Binding-site contacts:
Ligand atom FBK contacts residue ILE81 of chain 1.A at 3.6 Å.
Ligand atom C6 contacts residue PHE164 of chain 1.A at 3.5 Å (hydrophobic).
Ligand atom OAI contacts residue ILE82 of chain 1.A at 3.7 Å.
Ligand atom C6 contacts residue ALA50 of chain 1.A at 3.6 Å (hydrophobic).
Ligand atom OAI contacts residue SER162 of chain 1.A at 3.5 Å.
Ligand atom CAF contacts residue GLU69 of chain 1.A at 3.2 Å.
Ligand atom CBA contacts residue PHE164 of chain 1.A at 3.7 Å (hydrophobic).
Ligand atom OAI contacts residue ASP163 of chain 1.A at 2.9 Å (salt-bridge).
Ligand atom CAG contacts residue ALA50 of chain 1.A at 3.7 Å (hydrophobic).
Ligand atom CBE contacts residue ALA27 of chain 1.A at 3.6 Å (hydrophobic).
Ligand atom CAP contacts residue GLU69 of chain 1.A at 3.4 Å.
Ligand atom NBF contacts residue VAL33 of chain 1.A at 3.5 Å.
Ligand atom CBE contacts residue VAL33 of chain 1.A at 3.7 Å (hydrophobic).
Ligand atom CBE contacts residue PHE164 of chain 1.A at 3.3 Å (hydrophobic).
Ligand atom CAZ contacts residue ALA50 of chain 1.A at 3.3 Å (hydrophobic).
Ligand atom CAL contacts residue ASP163 of chain 1.A at 3.6 Å.
Ligand atom CAZ contacts residue GLU99 of chain 1.A at 3.7 Å.
Ligand atom NBB contacts residue THR98 of chain 1.A at 3.0 Å (h-bond).
Ligand atom CAD contacts residue ILE82 of chain 1.A at 3.6 Å (hydrophobic).
Ligand atom N1 contacts residue PHE164 of chain 1.A at 3.4 Å.
Ligand atom NAJ contacts residue MET73 of chain 1.A at 3.4 Å (h-bond).
Ligand atom FBJ contacts residue SER162 of chain 1.A at 3.4 Å.
Ligand atom NAJ contacts residue GLU69 of chain 1.A at 2.9 Å (salt-bridge).
Ligand atom FBJ contacts residue VAL161 of chain 1.A at 3.6 Å.
Ligand atom FBI contacts residue LEU136 of chain 1.A at 3.6 Å.
Ligand atom CAC contacts residue THR98 of chain 1.A at 3.6 Å.
Ligand atom C5 contacts residue ALA50 of chain 1.A at 3.4 Å (hydrophobic).
Ligand atom CAB contacts residue THR98 of chain 1.A at 3.5 Å.
Ligand atom CAO contacts residue TYR141 of chain 1.A at 3.3 Å (hydrophobic).
Ligand atom CAF contacts residue MET73 of chain 1.A at 3.6 Å (hydrophobic).
Ligand atom NBF contacts residue PHE164 of chain 1.A at 3.3 Å (h-bond).
Ligand atom NBB contacts residue ALA50 of chain 1.A at 3.7 Å.
Ligand atom C2 contacts residue PHE164 of chain 1.A at 3.4 Å (hydrophobic).
Ligand atom CAN contacts residue TYR141 of chain 1.A at 3.4 Å (hydrophobic).
Ligand atom CAH contacts residue ASP163 of chain 1.A at 3.2 Å.
Ligand atom CAH contacts residue MET73 of chain 1.A at 3.6 Å (hydrophobic).
Ligand atom CAK contacts residue GLU69 of chain 1.A at 3.6 Å.
Ligand atom C5 contacts residue PHE164 of chain 1.A at 3.7 Å (hydrophobic).
Ligand atom NAJ contacts residue ASP163 of chain 1.A at 3.4 Å (salt-bridge).
Ligand atom CAE contacts residue MET73 of chain 1.A at 3.6 Å (hydrophobic).

A small-molecule ligand and the protein it binds are described below.
Small molecule (SMILES): Cc1ccc(C(=O)Nc2cccc(C(F)(F)F)c2)cc1Nc1nc(-c2cccnc2)nc2ccccc12

Sequence of chain 1.A:
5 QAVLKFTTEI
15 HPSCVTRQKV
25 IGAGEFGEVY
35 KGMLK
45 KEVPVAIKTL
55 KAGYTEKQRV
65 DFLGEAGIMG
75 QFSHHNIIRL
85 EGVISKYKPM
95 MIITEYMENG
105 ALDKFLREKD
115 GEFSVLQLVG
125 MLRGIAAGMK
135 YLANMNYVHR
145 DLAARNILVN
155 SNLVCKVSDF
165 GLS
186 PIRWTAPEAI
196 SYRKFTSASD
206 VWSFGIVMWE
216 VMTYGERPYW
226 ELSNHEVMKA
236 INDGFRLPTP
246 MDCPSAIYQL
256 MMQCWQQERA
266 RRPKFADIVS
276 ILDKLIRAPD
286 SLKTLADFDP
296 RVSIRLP